The small molecule below binds the protein below.
Small molecule (SMILES): N[C@@H](CCCC[NH3+])C(=O)O

Binding-site contacts:
Ligand atom CD contacts residue HIS66 of chain 1.HB at 4.5 Å.
Ligand atom CE contacts residue GLN97 of chain 1.HB at 4.5 Å.
Ligand atom CE contacts residue GLU215 of chain 1.HB at 4.2 Å.
Ligand atom NZ contacts residue GLN97 of chain 1.HB at 4.3 Å.
Ligand atom CE contacts residue THR228 of chain 1.HB at 3.6 Å.
Ligand atom O contacts residue ARG262 of chain 1.HB at 4.1 Å.
Ligand atom CG contacts residue PHE261 of chain 1.HB at 4.0 Å (hydrophobic).
Ligand atom CE contacts residue GLY229 of chain 1.HB at 4.2 Å.
Ligand atom N contacts residue MET260 of chain 1.HB at 3.1 Å.
Ligand atom CB contacts residue GLY275 of chain 1.HB at 4.3 Å.
Ligand atom CB contacts residue VAL274 of chain 1.HB at 4.4 Å (hydrophobic).
Ligand atom N contacts residue ASN273 of chain 1.HB at 4.4 Å.
Ligand atom CA contacts residue VAL274 of chain 1.HB at 3.9 Å (hydrophobic).
Ligand atom CG contacts residue VAL274 of chain 1.HB at 4.3 Å (hydrophobic).
Ligand atom NZ contacts residue HIS66 of chain 1.HB at 3.4 Å (h-bond).
Ligand atom NZ contacts residue THR228 of chain 1.HB at 3.5 Å (h-bond).
Ligand atom O contacts residue PHE261 of chain 1.HB at 3.1 Å (h-bond).
Ligand atom CA contacts residue PHE261 of chain 1.HB at 3.5 Å (hydrophobic).
Ligand atom CA contacts residue ASN273 of chain 1.HB at 4.3 Å.
Ligand atom CB contacts residue ASN273 of chain 1.HB at 3.4 Å.
Ligand atom N contacts residue GLY275 of chain 1.HB at 2.8 Å (h-bond).
Ligand atom N contacts residue GLU259 of chain 1.HB at 2.7 Å (salt-bridge).
Ligand atom CD contacts residue ASN273 of chain 1.HB at 3.3 Å.
Ligand atom NZ contacts residue GLU215 of chain 1.HB at 3.0 Å (salt-bridge).
Ligand atom CE contacts residue ASN273 of chain 1.HB at 3.6 Å.
Ligand atom O contacts residue MET260 of chain 1.HB at 4.4 Å.
Ligand atom CG contacts residue ASN273 of chain 1.HB at 3.3 Å.
Ligand atom C contacts residue PHE261 of chain 1.HB at 3.5 Å (hydrophobic).
Ligand atom NZ contacts residue ASN273 of chain 1.HB at 4.3 Å.
Ligand atom CB contacts residue MET260 of chain 1.HB at 3.8 Å (hydrophobic).
Ligand atom CA contacts residue GLU259 of chain 1.HB at 4.1 Å.
Ligand atom C contacts residue ARG262 of chain 1.HB at 4.5 Å.
Ligand atom CA contacts residue MET260 of chain 1.HB at 4.0 Å (hydrophobic).
Ligand atom N contacts residue PHE261 of chain 1.HB at 3.3 Å (h-bond).
Ligand atom CA contacts residue GLY275 of chain 1.HB at 3.5 Å.
Ligand atom N contacts residue VAL274 of chain 1.HB at 3.6 Å.
Ligand atom CB contacts residue PHE261 of chain 1.HB at 3.1 Å (hydrophobic).
Ligand atom CD contacts residue PHE261 of chain 1.HB at 4.3 Å (hydrophobic).

Sequence of chain 1.HB:
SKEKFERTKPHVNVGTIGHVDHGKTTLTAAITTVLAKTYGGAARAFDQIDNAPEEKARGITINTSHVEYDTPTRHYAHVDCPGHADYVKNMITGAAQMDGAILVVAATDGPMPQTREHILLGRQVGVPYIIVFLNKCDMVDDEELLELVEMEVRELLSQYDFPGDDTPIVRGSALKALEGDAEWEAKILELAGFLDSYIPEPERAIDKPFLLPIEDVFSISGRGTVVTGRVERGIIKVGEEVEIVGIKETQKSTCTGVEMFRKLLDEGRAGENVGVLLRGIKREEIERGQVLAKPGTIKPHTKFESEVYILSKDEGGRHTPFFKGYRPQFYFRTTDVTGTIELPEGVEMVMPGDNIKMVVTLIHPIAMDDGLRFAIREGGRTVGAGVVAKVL